Sequence of chain 1.A:
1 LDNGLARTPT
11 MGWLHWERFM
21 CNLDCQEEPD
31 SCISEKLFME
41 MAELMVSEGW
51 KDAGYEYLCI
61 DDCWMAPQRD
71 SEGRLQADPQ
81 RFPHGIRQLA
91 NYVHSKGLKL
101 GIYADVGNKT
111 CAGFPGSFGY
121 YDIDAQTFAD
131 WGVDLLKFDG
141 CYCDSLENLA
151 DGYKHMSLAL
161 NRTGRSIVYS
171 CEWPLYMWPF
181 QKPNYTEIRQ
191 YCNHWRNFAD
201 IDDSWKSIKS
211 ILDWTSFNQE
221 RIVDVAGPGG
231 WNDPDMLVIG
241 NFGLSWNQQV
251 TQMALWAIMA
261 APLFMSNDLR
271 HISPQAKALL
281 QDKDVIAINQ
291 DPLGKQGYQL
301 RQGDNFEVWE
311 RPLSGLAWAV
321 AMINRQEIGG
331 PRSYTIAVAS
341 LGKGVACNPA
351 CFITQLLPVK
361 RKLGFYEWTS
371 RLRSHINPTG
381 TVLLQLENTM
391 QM

Binding-site contacts:
Ligand atom C5 contacts residue ASN108 of chain 1.A at 3.6 Å.
Ligand atom O5 contacts residue ASN108 of chain 1.A at 2.3 Å (h-bond).
Ligand atom O7 contacts residue TYR142 of chain 1.A at 3.5 Å (h-bond).
Ligand atom O7 contacts residue ASN148 of chain 1.A at 4.4 Å.
Ligand atom C7 contacts residue ASP144 of chain 1.A at 3.4 Å.
Ligand atom N2 contacts residue ASP144 of chain 1.A at 4.1 Å.
Ligand atom C7 contacts residue ASN108 of chain 1.A at 3.6 Å.
Ligand atom C4 contacts residue ASN108 of chain 1.A at 4.2 Å.
Ligand atom C4 contacts residue ASP144 of chain 1.A at 4.0 Å.
Ligand atom C7 contacts residue TYR142 of chain 1.A at 4.0 Å (hydrophobic).
Ligand atom C8 contacts residue GLY107 of chain 1.A at 4.1 Å.
Ligand atom C8 contacts residue PHE118 of chain 1.A at 3.6 Å (hydrophobic).
Ligand atom C1 contacts residue ASN108 of chain 1.A at 1.4 Å.
Ligand atom O7 contacts residue CYS143 of chain 1.A at 3.5 Å.
Ligand atom C2 contacts residue ASN108 of chain 1.A at 2.5 Å.
Ligand atom O3 contacts residue ASN148 of chain 1.A at 3.5 Å (h-bond).
Ligand atom C8 contacts residue TYR142 of chain 1.A at 4.2 Å (hydrophobic).
Ligand atom C8 contacts residue CYS143 of chain 1.A at 3.7 Å (hydrophobic).
Ligand atom C1 contacts residue PHE118 of chain 1.A at 3.9 Å (hydrophobic).
Ligand atom O3 contacts residue PHE118 of chain 1.A at 4.2 Å.
Ligand atom C3 contacts residue ASP144 of chain 1.A at 3.6 Å.
Ligand atom N2 contacts residue PHE118 of chain 1.A at 3.5 Å.
Ligand atom O3 contacts residue ASP144 of chain 1.A at 2.7 Å (salt-bridge).
Ligand atom C7 contacts residue PHE118 of chain 1.A at 4.3 Å (hydrophobic).
Ligand atom N2 contacts residue ASN108 of chain 1.A at 3.0 Å (h-bond).
Ligand atom C7 contacts residue CYS143 of chain 1.A at 4.1 Å (hydrophobic).
Ligand atom C3 contacts residue ASN108 of chain 1.A at 3.8 Å.
Ligand atom C8 contacts residue ASP144 of chain 1.A at 4.0 Å.
Ligand atom C2 contacts residue ASP144 of chain 1.A at 3.7 Å.
Ligand atom O7 contacts residue ASP144 of chain 1.A at 2.9 Å (salt-bridge).
Ligand atom C8 contacts residue ASN148 of chain 1.A at 3.8 Å.
Ligand atom N2 contacts residue ASN148 of chain 1.A at 4.3 Å.
Ligand atom C7 contacts residue ASN148 of chain 1.A at 4.0 Å.
Ligand atom O7 contacts residue ASN108 of chain 1.A at 3.7 Å.
Ligand atom C3 contacts residue PHE118 of chain 1.A at 3.7 Å (hydrophobic).
Ligand atom C2 contacts residue PHE118 of chain 1.A at 3.9 Å (hydrophobic).

A protein and the small-molecule ligand that binds it are described below.
Small molecule (SMILES): CC(=O)N[C@@H]1[C@@H](O)[C@H](O)[C@@H](CO)O[C@H]1O